Sequence of chain 51.B:
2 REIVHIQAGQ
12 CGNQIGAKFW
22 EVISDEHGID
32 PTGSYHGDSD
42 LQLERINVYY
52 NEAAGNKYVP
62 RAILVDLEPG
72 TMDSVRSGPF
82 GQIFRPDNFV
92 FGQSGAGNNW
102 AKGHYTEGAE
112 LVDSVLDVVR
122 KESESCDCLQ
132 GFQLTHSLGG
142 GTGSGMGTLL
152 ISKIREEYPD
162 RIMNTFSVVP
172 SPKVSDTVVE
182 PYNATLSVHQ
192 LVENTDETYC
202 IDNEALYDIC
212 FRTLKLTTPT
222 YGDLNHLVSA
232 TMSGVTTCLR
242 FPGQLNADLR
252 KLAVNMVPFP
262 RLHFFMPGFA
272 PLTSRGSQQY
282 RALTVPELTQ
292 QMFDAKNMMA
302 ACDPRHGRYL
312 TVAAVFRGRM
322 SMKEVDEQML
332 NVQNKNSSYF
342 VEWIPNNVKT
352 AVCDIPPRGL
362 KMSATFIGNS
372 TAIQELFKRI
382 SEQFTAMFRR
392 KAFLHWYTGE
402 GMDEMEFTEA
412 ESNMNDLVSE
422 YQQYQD

Binding-site contacts:
Ligand atom O3G contacts residue MG1 of chain 51.F at 2.5 Å.
Ligand atom O1B contacts residue GLN11 of chain 51.B at 3.2 Å (h-bond).
Ligand atom O2G contacts residue GLU254 of chain 52.A at 2.9 Å (salt-bridge).
Ligand atom O4' contacts residue SER138 of chain 51.B at 3.3 Å (h-bond).
Ligand atom O3B contacts residue GLY142 of chain 51.B at 3.5 Å (h-bond).
Ligand atom O3B contacts residue THR143 of chain 51.B at 3.1 Å (h-bond).
Ligand atom O3' contacts residue GLU181 of chain 51.B at 3.3 Å (salt-bridge).
Ligand atom C4' contacts residue SER138 of chain 51.B at 3.2 Å.
Ligand atom PG contacts residue MG1 of chain 51.F at 3.5 Å.
Ligand atom C3A contacts residue LEU248 of chain 52.A at 3.5 Å (hydrophobic).
Ligand atom N2 contacts residue ASN226 of chain 51.B at 2.9 Å (h-bond).
Ligand atom O1B contacts residue MG1 of chain 51.F at 2.4 Å.
Ligand atom O2B contacts residue GLY144 of chain 51.B at 2.7 Å (h-bond).
Ligand atom O2A contacts residue GLN11 of chain 51.B at 3.5 Å (h-bond).
Ligand atom O2B contacts residue GLY10 of chain 51.B at 3.2 Å.
Ligand atom C2 contacts residue ASN204 of chain 51.B at 3.4 Å.
Ligand atom C6 contacts residue ASN226 of chain 51.B at 3.3 Å.
Ligand atom N1 contacts residue ASN226 of chain 51.B at 2.7 Å (h-bond).
Ligand atom O5' contacts residue LEU248 of chain 52.A at 3.5 Å.
Ligand atom O1G contacts residue THR143 of chain 51.B at 3.4 Å.
Ligand atom O3G contacts residue ASN249 of chain 52.A at 2.9 Å (h-bond).
Ligand atom O1G contacts residue ALA97 of chain 51.B at 3.0 Å (h-bond).
Ligand atom N3 contacts residue ASN204 of chain 51.B at 3.0 Å (h-bond).
Ligand atom PB contacts residue THR143 of chain 51.B at 3.3 Å.
Ligand atom O2' contacts residue ASN329 of chain 52.A at 3.5 Å (h-bond).
Ligand atom O1A contacts residue GLN11 of chain 51.B at 3.1 Å.
Ligand atom N2 contacts residue ASN204 of chain 51.B at 2.6 Å (h-bond).
Ligand atom C6 contacts residue GLN15 of chain 51.B at 3.6 Å.
Ligand atom O1A contacts residue LEU248 of chain 52.A at 1.1 Å.
Ligand atom O2B contacts residue THR143 of chain 51.B at 2.7 Å (h-bond).
Ligand atom N1 contacts residue TYR222 of chain 51.B at 3.2 Å.
Ligand atom O2G contacts residue GLY142 of chain 51.B at 3.0 Å (h-bond).
Ligand atom O2G contacts residue ASN99 of chain 51.B at 2.9 Å (h-bond).
Ligand atom O6 contacts residue ASN226 of chain 51.B at 3.1 Å (h-bond).
Ligand atom O6 contacts residue GLN15 of chain 51.B at 2.5 Å (h-bond).
Ligand atom O2A contacts residue LEU248 of chain 52.A at 3.5 Å.
Ligand atom PA contacts residue LEU248 of chain 52.A at 2.4 Å.
Ligand atom O2A contacts residue CYS12 of chain 51.B at 3.3 Å (h-bond).
Ligand atom C2 contacts residue TYR222 of chain 51.B at 3.5 Å (hydrophobic).
Ligand atom C2 contacts residue ASN226 of chain 51.B at 3.6 Å.

The small molecule below binds the protein below.
Small molecule (SMILES): Nc1nc2c(ncn2[C@@H]2O[C@H](CO[P](=O)(O)C[P](=O)(O)OP(=O)(O)O)[C@@H](O)[C@H]2O)c(=O)[nH]1

Sequence of chain 52.A:
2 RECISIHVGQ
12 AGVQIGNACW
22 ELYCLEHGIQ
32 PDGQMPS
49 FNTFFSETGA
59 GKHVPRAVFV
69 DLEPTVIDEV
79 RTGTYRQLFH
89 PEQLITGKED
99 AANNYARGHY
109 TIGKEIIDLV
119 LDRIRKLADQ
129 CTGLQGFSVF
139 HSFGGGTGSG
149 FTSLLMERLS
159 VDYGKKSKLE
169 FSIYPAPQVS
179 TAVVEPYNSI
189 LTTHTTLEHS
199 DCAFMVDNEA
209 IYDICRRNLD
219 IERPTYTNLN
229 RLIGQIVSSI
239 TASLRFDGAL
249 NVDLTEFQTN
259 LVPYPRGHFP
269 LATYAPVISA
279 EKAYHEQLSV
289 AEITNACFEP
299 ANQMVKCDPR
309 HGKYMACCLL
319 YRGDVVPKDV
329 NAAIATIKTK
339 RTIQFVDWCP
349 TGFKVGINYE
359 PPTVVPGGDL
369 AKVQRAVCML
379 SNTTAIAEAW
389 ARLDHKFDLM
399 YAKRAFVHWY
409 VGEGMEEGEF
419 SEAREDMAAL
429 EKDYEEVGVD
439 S